This small molecule binds to this protein.
Small molecule (SMILES): CO[C@@H]1[C@@H](O)[C@@H](O)[C@@H](CO)O[C@@H]1O

Sequence of chain 1.B:
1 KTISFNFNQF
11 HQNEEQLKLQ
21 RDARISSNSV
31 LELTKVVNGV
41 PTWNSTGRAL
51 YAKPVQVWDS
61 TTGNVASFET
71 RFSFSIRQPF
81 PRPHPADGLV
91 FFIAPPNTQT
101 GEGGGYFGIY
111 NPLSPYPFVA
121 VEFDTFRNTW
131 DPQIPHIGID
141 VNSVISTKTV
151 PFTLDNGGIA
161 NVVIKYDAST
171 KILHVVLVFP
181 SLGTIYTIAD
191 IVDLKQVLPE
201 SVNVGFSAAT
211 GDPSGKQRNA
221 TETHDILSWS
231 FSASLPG

Binding-site contacts:
Ligand atom C3 contacts residue ASP87 of chain 1.B at 3.6 Å.
Ligand atom O6 contacts residue GLN217 of chain 1.B at 4.0 Å.
Ligand atom C1 contacts residue SER214 of chain 1.B at 4.2 Å.
Ligand atom O5 contacts residue ASP212 of chain 1.B at 3.9 Å.
Ligand atom O2 contacts residue ASN128 of chain 1.B at 3.5 Å (h-bond).
Ligand atom C6 contacts residue HIS84 of chain 1.B at 4.0 Å.
Ligand atom O1 contacts residue PHE126 of chain 1.B at 4.2 Å.
Ligand atom O4 contacts residue ALA86 of chain 1.B at 4.2 Å.
Ligand atom O6 contacts residue ALA220 of chain 1.B at 3.6 Å.
Ligand atom O4 contacts residue GLY211 of chain 1.B at 3.4 Å.
Ligand atom C6 contacts residue PHE126 of chain 1.B at 4.4 Å (hydrophobic).
Ligand atom C2 contacts residue ASN128 of chain 1.B at 4.2 Å.
Ligand atom O3 contacts residue GLY104 of chain 1.B at 3.7 Å.
Ligand atom C4 contacts residue ALA86 of chain 1.B at 4.3 Å (hydrophobic).
Ligand atom C7 contacts residue GLY105 of chain 1.B at 4.0 Å.
Ligand atom C3 contacts residue GLY105 of chain 1.B at 4.3 Å.
Ligand atom O3 contacts residue ASP87 of chain 1.B at 2.7 Å (salt-bridge).
Ligand atom O3 contacts residue ASN128 of chain 1.B at 3.1 Å (h-bond).
Ligand atom C3 contacts residue ASN128 of chain 1.B at 3.6 Å.
Ligand atom O4 contacts residue ASP212 of chain 1.B at 2.9 Å (salt-bridge).
Ligand atom O4 contacts residue ASP87 of chain 1.B at 2.7 Å (salt-bridge).
Ligand atom C4 contacts residue PHE126 of chain 1.B at 3.8 Å (hydrophobic).
Ligand atom C5 contacts residue PHE126 of chain 1.B at 3.8 Å (hydrophobic).
Ligand atom C2 contacts residue ASP212 of chain 1.B at 4.1 Å.
Ligand atom C5 contacts residue ASP212 of chain 1.B at 4.4 Å.
Ligand atom C1 contacts residue GLY215 of chain 1.B at 4.1 Å.
Ligand atom C1 contacts residue ASP212 of chain 1.B at 4.4 Å.
Ligand atom C6 contacts residue GLY211 of chain 1.B at 4.0 Å.
Ligand atom O6 contacts residue HIS84 of chain 1.B at 3.3 Å (h-bond).
Ligand atom C7 contacts residue ASN128 of chain 1.B at 3.6 Å.
Ligand atom O5 contacts residue GLY215 of chain 1.B at 3.4 Å.
Ligand atom C4 contacts residue ASP212 of chain 1.B at 4.1 Å.
Ligand atom O3 contacts residue PHE126 of chain 1.B at 3.7 Å.
Ligand atom O4 contacts residue GLY104 of chain 1.B at 4.0 Å.
Ligand atom O6 contacts residue GLY215 of chain 1.B at 3.6 Å.
Ligand atom C3 contacts residue PHE126 of chain 1.B at 3.4 Å (hydrophobic).
Ligand atom C6 contacts residue ALA220 of chain 1.B at 3.5 Å (hydrophobic).
Ligand atom C6 contacts residue ASP212 of chain 1.B at 4.1 Å.
Ligand atom O3 contacts residue GLY105 of chain 1.B at 3.0 Å (h-bond).
Ligand atom C4 contacts residue ASP87 of chain 1.B at 3.5 Å.